A protein and the small-molecule ligand that binds it are described below.
Small molecule (SMILES): Nc1ncnc2c1ncn2[C@@H]1O[C@H](CO[P](=O)(S)O[P](=O)(O)C[P](=O)(O)OC[C@H]2O[C@@H](n3cnc4c(N)ncnc43)[C@H](O)[C@@H]2O)[C@@H](O)[C@H]1O

Binding-site contacts:
Ligand atom O1G contacts residue SER81 of chain 1.A at 3.0 Å (h-bond).
Ligand atom N9A contacts residue PHE5 of chain 1.A at 3.5 Å.
Ligand atom C6A contacts residue ILE10 of chain 1.A at 3.5 Å (hydrophobic).
Ligand atom O4D contacts residue LEU37 of chain 1.A at 3.5 Å.
Ligand atom O2A contacts residue HIS98 of chain 1.A at 3.5 Å (h-bond).
Ligand atom O3D contacts residue ASN27 of chain 1.A at 3.1 Å (h-bond).
Ligand atom S2G contacts residue HIS98 of chain 1.A at 3.0 Å.
Ligand atom C8A contacts residue PHE5 of chain 1.A at 3.4 Å (hydrophobic).
Ligand atom N3 contacts residue ARG102 of chain 1.A at 2.9 Å (salt-bridge).
Ligand atom C2 contacts residue ARG102 of chain 1.A at 3.1 Å.
Ligand atom N7A contacts residue PHE5 of chain 1.A at 3.7 Å.
Ligand atom N6A contacts residue ILE10 of chain 1.A at 3.1 Å.
Ligand atom O2' contacts residue THR79 of chain 1.A at 2.7 Å.
Ligand atom C1D contacts residue ASN27 of chain 1.A at 3.2 Å.
Ligand atom C5D contacts residue HIS96 of chain 1.A at 3.6 Å.
Ligand atom O3B contacts residue HIS98 of chain 1.A at 3.6 Å (h-bond).
Ligand atom O1G contacts residue GLN83 of chain 1.A at 2.6 Å (h-bond).
Ligand atom O1A contacts residue THR91 of chain 1.A at 2.9 Å (h-bond).
Ligand atom O3' contacts residue SER81 of chain 1.A at 3.6 Å (h-bond).
Ligand atom O3' contacts residue THR79 of chain 1.A at 3.3 Å.
Ligand atom O4D contacts residue ASN27 of chain 1.A at 3.6 Å.
Ligand atom O3' contacts residue LEU100 of chain 1.A at 2.9 Å.
Ligand atom O4D contacts residue PHE5 of chain 1.A at 3.4 Å.
Ligand atom O1B contacts residue HIS98 of chain 1.A at 2.8 Å (h-bond).
Ligand atom O5D contacts residue HIS98 of chain 1.A at 3.1 Å.
Ligand atom PB contacts residue HIS98 of chain 1.A at 3.5 Å.
Ligand atom C8A contacts residue VAL92 of chain 1.A at 3.6 Å (hydrophobic).
Ligand atom PB contacts residue GLN83 of chain 1.A at 3.5 Å.
Ligand atom C5D contacts residue VAL92 of chain 1.A at 3.4 Å (hydrophobic).
Ligand atom C3A contacts residue HIS98 of chain 1.A at 3.6 Å.
Ligand atom O5D contacts residue HIS96 of chain 1.A at 2.8 Å (h-bond).
Ligand atom PA contacts residue HIS98 of chain 1.A at 3.6 Å.
Ligand atom O2B contacts residue GLN83 of chain 1.A at 2.8 Å.
Ligand atom O2A contacts residue HIS96 of chain 1.A at 3.1 Å (h-bond).
Ligand atom S2G contacts residue SER81 of chain 1.A at 3.2 Å (h-bond).
Ligand atom PA contacts residue HIS96 of chain 1.A at 3.5 Å.
Ligand atom O1B contacts residue GLN83 of chain 1.A at 2.7 Å.
Ligand atom N1 contacts residue ARG102 of chain 1.A at 3.3 Å (salt-bridge).
Ligand atom C2' contacts residue THR79 of chain 1.A at 3.6 Å.
Ligand atom O1A contacts residue VAL92 of chain 1.A at 3.5 Å (h-bond).

Sequence of chain 2.A:
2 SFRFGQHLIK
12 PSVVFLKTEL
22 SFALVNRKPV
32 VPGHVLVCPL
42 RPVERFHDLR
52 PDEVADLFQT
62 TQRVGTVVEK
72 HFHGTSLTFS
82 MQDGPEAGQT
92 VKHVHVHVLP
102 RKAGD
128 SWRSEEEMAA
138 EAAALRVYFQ

Sequence of chain 1.A:
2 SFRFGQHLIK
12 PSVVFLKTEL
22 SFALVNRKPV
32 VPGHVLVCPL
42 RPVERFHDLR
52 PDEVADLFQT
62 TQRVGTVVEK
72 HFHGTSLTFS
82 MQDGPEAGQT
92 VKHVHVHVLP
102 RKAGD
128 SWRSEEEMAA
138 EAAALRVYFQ